Binding-site contacts:
Ligand atom O4 contacts residue ARG115 of chain 1.D at 2.5 Å (salt-bridge).
Ligand atom NO contacts residue ARG65 of chain 1.D at 3.3 Å (salt-bridge).
Ligand atom CD contacts residue GLY34 of chain 1.C at 3.3 Å.
Ligand atom O66 contacts residue SER85 of chain 1.D at 2.9 Å (h-bond).
Ligand atom O66 contacts residue ARG90 of chain 1.D at 3.2 Å (salt-bridge).
Ligand atom NF contacts residue LEU113 of chain 1.D at 3.4 Å (h-bond).
Ligand atom C42 contacts residue TRP35 of chain 1.C at 3.5 Å (hydrophobic).
Ligand atom C70 contacts residue LEU56 of chain 1.D at 3.4 Å (hydrophobic).
Ligand atom C55 contacts residue ASN119 of chain 1.D at 3.0 Å.
Ligand atom ND contacts residue ARG115 of chain 1.D at 3.4 Å (salt-bridge).
Ligand atom O40 contacts residue ARG115 of chain 1.D at 2.8 Å (salt-bridge).
Ligand atom O66 contacts residue SER86 of chain 1.D at 3.5 Å.
Ligand atom NP contacts residue ARG65 of chain 1.D at 3.0 Å (salt-bridge).
Ligand atom C70 contacts residue SER58 of chain 1.D at 3.5 Å.
Ligand atom ND contacts residue TRP59 of chain 1.D at 2.7 Å (h-bond).
Ligand atom NF contacts residue PHE60 of chain 1.D at 3.0 Å (h-bond).
Ligand atom C41 contacts residue TRP99 of chain 1.D at 3.5 Å (hydrophobic).
Ligand atom NN contacts residue TRP35 of chain 1.C at 3.4 Å.
Ligand atom C4 contacts residue SER61 of chain 1.D at 3.5 Å.
Ligand atom NQ contacts residue LEU56 of chain 1.D at 3.2 Å.
Ligand atom S53 contacts residue ASN119 of chain 1.D at 3.4 Å (h-bond).
Ligand atom C54 contacts residue GLU120 of chain 1.D at 3.5 Å.
Ligand atom C66 contacts residue ARG90 of chain 1.D at 3.1 Å.
Ligand atom C44 contacts residue TRP99 of chain 1.D at 3.5 Å (hydrophobic).
Ligand atom C4 contacts residue ARG115 of chain 1.D at 3.3 Å.
Ligand atom C65 contacts residue ARG90 of chain 1.D at 3.5 Å.
Ligand atom C43 contacts residue TRP35 of chain 1.C at 3.5 Å (hydrophobic).
Ligand atom C50 contacts residue ARG65 of chain 1.D at 3.3 Å.
Ligand atom O70 contacts residue SER58 of chain 1.D at 3.3 Å (h-bond).
Ligand atom C51 contacts residue ARG65 of chain 1.D at 3.3 Å.
Ligand atom NF contacts residue GLY111 of chain 1.D at 3.1 Å (h-bond).
Ligand atom C44 contacts residue ILE117 of chain 1.D at 3.5 Å (hydrophobic).
Ligand atom NQ contacts residue SER58 of chain 1.D at 2.8 Å (h-bond).
Ligand atom NQ contacts residue PRO55 of chain 1.D at 2.7 Å (h-bond).
Ligand atom O12 contacts residue ARG90 of chain 1.D at 3.1 Å (salt-bridge).
Ligand atom S46 contacts residue PHE30 of chain 1.C at 3.2 Å.
Ligand atom ND contacts residue SER61 of chain 1.D at 2.5 Å (h-bond).
Ligand atom O68 contacts residue LEU56 of chain 1.D at 3.4 Å (h-bond).
Ligand atom O69 contacts residue LEU56 of chain 1.D at 2.7 Å (h-bond).
Ligand atom O67 contacts residue ARG90 of chain 1.D at 2.9 Å (salt-bridge).

Sequence of chain 1.D:
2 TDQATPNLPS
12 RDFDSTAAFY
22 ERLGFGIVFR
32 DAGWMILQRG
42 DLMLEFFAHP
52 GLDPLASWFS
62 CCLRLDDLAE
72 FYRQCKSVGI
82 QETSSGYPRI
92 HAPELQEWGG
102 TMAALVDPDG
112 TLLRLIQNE

This protein binds this small molecule.
Small molecule (SMILES): Cc1c(N)nc([C@H](CC(N)=O)NC[C@H](N)C(N)=O)nc1C(=O)N[C@H](C(=O)N[C@H](C)[C@@H](O)[C@H](C)C(=O)N[C@H](C(=O)NCCc1nc(-c2nc(C(=O)NCCC[SH](C)C)cs2)cs1)[C@@H](C)O)[C@@H](O[C@@H]1O[C@@H](CO)[C@@H](O)[C@H](O)[C@@H]1O[C@H]1O[C@H](CO)[C@@H](O)[C@H](OC(N)=O)[C@@H]1O)c1c[nH]cn1

Sequence of chain 1.C:
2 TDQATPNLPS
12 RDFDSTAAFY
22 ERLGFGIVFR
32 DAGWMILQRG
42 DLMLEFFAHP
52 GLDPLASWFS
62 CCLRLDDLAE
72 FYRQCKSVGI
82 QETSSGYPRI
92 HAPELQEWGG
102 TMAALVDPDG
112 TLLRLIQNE